Sequence of chain 1.A:
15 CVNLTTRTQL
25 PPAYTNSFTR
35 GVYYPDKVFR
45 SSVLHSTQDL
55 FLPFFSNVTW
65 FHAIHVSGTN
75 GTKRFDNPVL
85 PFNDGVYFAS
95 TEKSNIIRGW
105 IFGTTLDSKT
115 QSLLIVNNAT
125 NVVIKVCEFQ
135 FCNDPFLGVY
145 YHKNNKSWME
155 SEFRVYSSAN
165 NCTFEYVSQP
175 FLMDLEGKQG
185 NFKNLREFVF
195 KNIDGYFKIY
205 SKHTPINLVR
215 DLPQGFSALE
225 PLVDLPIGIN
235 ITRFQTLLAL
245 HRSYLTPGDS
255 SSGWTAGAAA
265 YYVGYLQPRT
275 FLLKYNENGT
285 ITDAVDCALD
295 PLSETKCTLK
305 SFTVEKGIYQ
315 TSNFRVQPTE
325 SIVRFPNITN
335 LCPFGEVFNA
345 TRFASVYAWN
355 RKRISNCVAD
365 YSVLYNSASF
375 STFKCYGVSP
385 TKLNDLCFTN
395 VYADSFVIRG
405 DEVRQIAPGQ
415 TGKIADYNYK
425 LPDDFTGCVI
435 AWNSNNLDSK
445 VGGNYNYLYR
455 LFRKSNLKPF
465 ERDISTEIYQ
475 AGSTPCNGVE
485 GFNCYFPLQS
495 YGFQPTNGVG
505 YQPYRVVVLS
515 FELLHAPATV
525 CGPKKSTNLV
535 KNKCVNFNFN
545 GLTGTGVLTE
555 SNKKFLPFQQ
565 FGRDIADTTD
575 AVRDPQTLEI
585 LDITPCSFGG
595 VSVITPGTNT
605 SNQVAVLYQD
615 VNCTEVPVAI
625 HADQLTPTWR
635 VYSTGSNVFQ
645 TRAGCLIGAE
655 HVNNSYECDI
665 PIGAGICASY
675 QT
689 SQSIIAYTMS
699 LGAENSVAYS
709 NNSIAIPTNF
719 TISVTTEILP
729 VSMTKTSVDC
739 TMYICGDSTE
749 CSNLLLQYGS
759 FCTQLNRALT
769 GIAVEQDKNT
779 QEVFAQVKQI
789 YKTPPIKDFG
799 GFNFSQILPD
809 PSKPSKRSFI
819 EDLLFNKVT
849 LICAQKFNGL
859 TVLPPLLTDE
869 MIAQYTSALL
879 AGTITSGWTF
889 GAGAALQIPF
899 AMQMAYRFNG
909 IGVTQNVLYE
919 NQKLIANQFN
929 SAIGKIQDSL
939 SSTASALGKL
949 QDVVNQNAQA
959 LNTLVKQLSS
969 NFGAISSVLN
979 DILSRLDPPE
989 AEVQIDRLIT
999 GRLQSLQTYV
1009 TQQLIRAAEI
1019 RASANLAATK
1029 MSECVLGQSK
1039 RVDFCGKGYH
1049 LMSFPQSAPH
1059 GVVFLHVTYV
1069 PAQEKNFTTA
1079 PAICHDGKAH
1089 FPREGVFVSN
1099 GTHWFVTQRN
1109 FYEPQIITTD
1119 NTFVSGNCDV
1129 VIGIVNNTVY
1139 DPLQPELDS

Binding-site contacts:
Ligand atom C7 contacts residue ASN657 of chain 1.A at 3.2 Å.
Ligand atom C6 contacts residue ASN657 of chain 1.A at 4.3 Å.
Ligand atom O6 contacts residue ASN657 of chain 1.A at 4.5 Å.
Ligand atom C2 contacts residue ASN657 of chain 1.A at 2.5 Å.
Ligand atom C8 contacts residue ASN657 of chain 1.A at 4.4 Å.
Ligand atom C5 contacts residue ASN657 of chain 1.A at 3.7 Å.
Ligand atom C3 contacts residue ASN657 of chain 1.A at 3.8 Å.
Ligand atom O5 contacts residue ASN657 of chain 1.A at 2.4 Å (h-bond).
Ligand atom C1 contacts residue ASN657 of chain 1.A at 1.4 Å.
Ligand atom N2 contacts residue ASN657 of chain 1.A at 2.9 Å (h-bond).
Ligand atom C4 contacts residue ASN657 of chain 1.A at 4.2 Å.
Ligand atom O7 contacts residue ASN657 of chain 1.A at 3.2 Å (h-bond).

This protein binds this small molecule.
Small molecule (SMILES): CC(=O)N[C@@H]1[C@@H](O)[C@H](O)[C@@H](CO)O[C@H]1O